Binding-site contacts:
Ligand atom C4 contacts residue ASN244 of chain 1.L at 4.3 Å.
Ligand atom C1 contacts residue ASN244 of chain 1.L at 1.4 Å.
Ligand atom O5 contacts residue HIS3 of chain 1.D at 3.8 Å.
Ligand atom C6 contacts residue VAL5 of chain 1.D at 4.0 Å (hydrophobic).
Ligand atom O5 contacts residue THR246 of chain 1.L at 3.6 Å.
Ligand atom O5 contacts residue ASN244 of chain 1.L at 2.4 Å (h-bond).
Ligand atom C5 contacts residue ASN247 of chain 1.L at 4.3 Å.
Ligand atom C8 contacts residue GLY26 of chain 1.D at 4.0 Å.
Ligand atom O6 contacts residue GLY26 of chain 1.D at 4.1 Å.
Ligand atom C6 contacts residue TYR25 of chain 1.D at 4.0 Å (hydrophobic).
Ligand atom O7 contacts residue THR246 of chain 1.L at 3.7 Å.
Ligand atom N2 contacts residue TYR25 of chain 1.D at 4.0 Å.
Ligand atom C8 contacts residue THR246 of chain 1.L at 3.7 Å.
Ligand atom C7 contacts residue THR246 of chain 1.L at 4.0 Å.
Ligand atom O6 contacts residue GLN1 of chain 1.D at 2.8 Å (h-bond).
Ligand atom C1 contacts residue TYR25 of chain 1.D at 4.2 Å (hydrophobic).
Ligand atom C1 contacts residue THR246 of chain 1.L at 3.9 Å.
Ligand atom O5 contacts residue TYR25 of chain 1.D at 4.3 Å.
Ligand atom C2 contacts residue TYR25 of chain 1.D at 3.4 Å (hydrophobic).
Ligand atom C8 contacts residue SER77 of chain 1.D at 3.5 Å.
Ligand atom C1 contacts residue ASN247 of chain 1.L at 4.0 Å.
Ligand atom C4 contacts residue TYR25 of chain 1.D at 4.0 Å (hydrophobic).
Ligand atom C5 contacts residue THR246 of chain 1.L at 3.6 Å.
Ligand atom C6 contacts residue THR246 of chain 1.L at 3.7 Å.
Ligand atom O6 contacts residue THR246 of chain 1.L at 2.4 Å (h-bond).
Ligand atom C2 contacts residue ASN244 of chain 1.L at 2.5 Å.
Ligand atom O3 contacts residue TYR25 of chain 1.D at 3.4 Å.
Ligand atom O6 contacts residue ASN247 of chain 1.L at 3.3 Å (h-bond).
Ligand atom C6 contacts residue GLN1 of chain 1.D at 3.6 Å.
Ligand atom C5 contacts residue ASN244 of chain 1.L at 3.7 Å.
Ligand atom C3 contacts residue TYR25 of chain 1.D at 3.8 Å (hydrophobic).
Ligand atom O7 contacts residue TYR25 of chain 1.D at 3.4 Å.
Ligand atom O5 contacts residue ASN247 of chain 1.L at 3.4 Å (h-bond).
Ligand atom C3 contacts residue ASN244 of chain 1.L at 3.8 Å.
Ligand atom C7 contacts residue TYR25 of chain 1.D at 4.0 Å (hydrophobic).
Ligand atom N2 contacts residue ASN244 of chain 1.L at 2.8 Å (h-bond).
Ligand atom C7 contacts residue ASN244 of chain 1.L at 3.8 Å.
Ligand atom O3 contacts residue GLY26 of chain 1.D at 4.1 Å.
Ligand atom O7 contacts residue PRO79 of chain 1.D at 3.4 Å.
Ligand atom C6 contacts residue HIS3 of chain 1.D at 4.1 Å.

Sequence of chain 1.D:
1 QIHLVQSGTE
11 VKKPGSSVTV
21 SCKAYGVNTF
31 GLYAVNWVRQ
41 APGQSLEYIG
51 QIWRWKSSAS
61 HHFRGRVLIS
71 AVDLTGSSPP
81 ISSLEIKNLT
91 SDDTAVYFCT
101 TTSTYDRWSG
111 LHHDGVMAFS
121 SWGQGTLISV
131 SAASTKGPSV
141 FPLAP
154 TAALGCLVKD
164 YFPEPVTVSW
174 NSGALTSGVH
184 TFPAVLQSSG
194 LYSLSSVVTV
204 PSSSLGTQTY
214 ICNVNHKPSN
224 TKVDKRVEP

Sequence of chain 1.L:
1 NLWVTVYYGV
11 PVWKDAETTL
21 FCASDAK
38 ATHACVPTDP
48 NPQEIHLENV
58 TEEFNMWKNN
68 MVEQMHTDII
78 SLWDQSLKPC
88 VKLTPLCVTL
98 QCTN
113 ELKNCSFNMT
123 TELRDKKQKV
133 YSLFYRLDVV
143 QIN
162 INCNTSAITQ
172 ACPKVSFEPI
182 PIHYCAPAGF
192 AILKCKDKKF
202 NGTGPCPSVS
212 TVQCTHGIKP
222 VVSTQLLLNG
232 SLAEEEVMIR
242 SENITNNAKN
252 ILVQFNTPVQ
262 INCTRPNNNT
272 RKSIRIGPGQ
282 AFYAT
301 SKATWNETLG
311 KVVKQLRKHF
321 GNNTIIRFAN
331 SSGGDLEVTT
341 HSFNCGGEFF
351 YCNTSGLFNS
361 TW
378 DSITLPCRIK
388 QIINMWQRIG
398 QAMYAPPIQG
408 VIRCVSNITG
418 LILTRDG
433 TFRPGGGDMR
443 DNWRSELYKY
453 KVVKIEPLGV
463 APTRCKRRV

This protein binds this small molecule.
Small molecule (SMILES): CC(=O)N[C@H]1[C@H](O[C@H]2[C@H](O)[C@@H](NC(C)=O)CO[C@@H]2CO)O[C@H](CO)[C@@H](O[C@@H]2O[C@H](CO[C@H]3O[C@H](CO)[C@@H](O)[C@H](O)[C@@H]3O)[C@@H](O)[C@H](O[C@H]3O[C@H](CO)[C@@H](O)[C@H](O)[C@@H]3O)[C@@H]2O)[C@@H]1O